Sequence of chain 2.A:
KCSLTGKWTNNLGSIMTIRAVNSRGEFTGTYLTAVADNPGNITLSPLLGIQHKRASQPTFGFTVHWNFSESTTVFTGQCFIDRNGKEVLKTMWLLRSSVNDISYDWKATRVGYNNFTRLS

Sequence of chain 1.B:
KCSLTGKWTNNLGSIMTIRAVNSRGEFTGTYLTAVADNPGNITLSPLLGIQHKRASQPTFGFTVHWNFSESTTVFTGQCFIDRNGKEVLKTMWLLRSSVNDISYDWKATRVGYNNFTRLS

Binding-site contacts:
Ligand atom C2 contacts residue TRP108 of chain 1.B at 3.7 Å (hydrophobic).
Ligand atom O3 contacts residue SER16 of chain 2.A at 2.7 Å (h-bond).
Ligand atom C5 contacts residue TRP95 of chain 2.A at 3.7 Å (hydrophobic).
Ligand atom N17 contacts residue SER73 of chain 2.A at 3.0 Å (h-bond).
Ligand atom S1 contacts residue THR75 of chain 2.A at 3.4 Å (h-bond).
Ligand atom C21 contacts residue SER99 of chain 2.A at 3.4 Å.
Ligand atom N2 contacts residue VAL37 of chain 2.A at 3.7 Å.
Ligand atom C4 contacts residue VAL37 of chain 2.A at 3.8 Å (hydrophobic).
Ligand atom C7 contacts residue VAL37 of chain 2.A at 3.5 Å (hydrophobic).
Ligand atom C24 contacts residue ARG112 of chain 2.A at 2.9 Å.
Ligand atom O2 contacts residue ALA38 of chain 2.A at 3.2 Å.
Ligand atom C22 contacts residue ASP39 of chain 2.A at 3.5 Å.
Ligand atom C23 contacts residue ARG112 of chain 2.A at 2.7 Å.
Ligand atom C7 contacts residue THR35 of chain 2.A at 3.5 Å.
Ligand atom C20 contacts residue SER73 of chain 2.A at 3.5 Å.
Ligand atom C8 contacts residue TRP68 of chain 2.A at 3.6 Å (hydrophobic).
Ligand atom C10 contacts residue SER73 of chain 2.A at 3.6 Å.
Ligand atom C22 contacts residue ARG112 of chain 2.A at 3.0 Å.
Ligand atom C21 contacts residue ARG112 of chain 2.A at 3.3 Å.
Ligand atom C24 contacts residue ASP39 of chain 2.A at 3.1 Å.
Ligand atom C1 contacts residue SER73 of chain 2.A at 3.7 Å.
Ligand atom C18 contacts residue SER73 of chain 2.A at 3.6 Å.
Ligand atom O3 contacts residue ASN12 of chain 2.A at 3.0 Å (h-bond).
Ligand atom N1 contacts residue ASN116 of chain 2.A at 2.8 Å (h-bond).
Ligand atom C20 contacts residue ARG112 of chain 2.A at 3.4 Å.
Ligand atom C3 contacts residue TYR33 of chain 2.A at 3.5 Å (hydrophobic).
Ligand atom C9 contacts residue TRP68 of chain 2.A at 3.6 Å (hydrophobic).
Ligand atom O2 contacts residue ASP39 of chain 2.A at 2.9 Å (salt-bridge).
Ligand atom C6 contacts residue TRP95 of chain 2.A at 3.2 Å (hydrophobic).
Ligand atom C3 contacts residue SER16 of chain 2.A at 3.7 Å.
Ligand atom O27 contacts residue ASP39 of chain 2.A at 3.0 Å (salt-bridge).
Ligand atom N2 contacts residue THR35 of chain 2.A at 2.9 Å (h-bond).
Ligand atom S1 contacts residue TRP68 of chain 2.A at 3.6 Å.
Ligand atom N1 contacts residue LEU14 of chain 2.A at 3.8 Å.
Ligand atom C4 contacts residue TRP108 of chain 1.B at 3.8 Å (hydrophobic).
Ligand atom C18 contacts residue ARG112 of chain 2.A at 3.2 Å.
Ligand atom O3 contacts residue TYR33 of chain 2.A at 2.7 Å (h-bond).
Ligand atom C3 contacts residue ASN116 of chain 2.A at 3.8 Å.
Ligand atom C23 contacts residue ASP39 of chain 2.A at 2.9 Å.
Ligand atom N25 contacts residue ASP39 of chain 2.A at 3.3 Å (salt-bridge).

This small molecule binds to this protein.
Small molecule (SMILES): O=C(CCCC[C@@H]1SC[C@@H]2NC(=O)N[C@@H]21)Nc1ccc([N+](=O)[O-])cc1